Sequence of chain 18.K:
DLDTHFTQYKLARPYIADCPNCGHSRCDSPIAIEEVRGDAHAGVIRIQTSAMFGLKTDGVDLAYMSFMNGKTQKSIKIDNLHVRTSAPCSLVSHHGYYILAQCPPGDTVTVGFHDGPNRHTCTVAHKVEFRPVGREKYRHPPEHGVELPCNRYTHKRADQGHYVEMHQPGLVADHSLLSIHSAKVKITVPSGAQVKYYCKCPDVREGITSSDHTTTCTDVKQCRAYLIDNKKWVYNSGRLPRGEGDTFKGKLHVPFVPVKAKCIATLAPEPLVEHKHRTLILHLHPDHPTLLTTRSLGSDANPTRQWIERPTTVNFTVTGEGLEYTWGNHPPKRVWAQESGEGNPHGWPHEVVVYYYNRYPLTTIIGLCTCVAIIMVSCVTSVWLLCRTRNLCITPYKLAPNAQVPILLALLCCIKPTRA

The protein below binds the small molecule below.
Small molecule (SMILES): CC(=O)N[C@@H]1[C@@H](O)[C@H](O)[C@@H](CO)O[C@H]1O

Binding-site contacts:
Ligand atom C1 contacts residue ASN315 of chain 18.K at 1.4 Å.
Ligand atom O5 contacts residue ASN315 of chain 18.K at 2.4 Å (h-bond).
Ligand atom C6 contacts residue THR313 of chain 18.K at 4.5 Å.
Ligand atom C3 contacts residue ASN315 of chain 18.K at 3.8 Å.
Ligand atom C1 contacts residue VAL314 of chain 18.K at 4.4 Å (hydrophobic).
Ligand atom O5 contacts residue THR313 of chain 18.K at 4.3 Å.
Ligand atom C2 contacts residue ASN315 of chain 18.K at 2.5 Å.
Ligand atom O5 contacts residue VAL314 of chain 18.K at 3.8 Å.
Ligand atom O7 contacts residue ASN315 of chain 18.K at 4.2 Å.
Ligand atom C5 contacts residue ASN315 of chain 18.K at 3.7 Å.
Ligand atom C8 contacts residue ILE281 of chain 18.K at 4.5 Å (hydrophobic).
Ligand atom C6 contacts residue ASN315 of chain 18.K at 4.5 Å.
Ligand atom C7 contacts residue ASN315 of chain 18.K at 3.3 Å.
Ligand atom C4 contacts residue ASN315 of chain 18.K at 4.3 Å.
Ligand atom N2 contacts residue ASN315 of chain 18.K at 2.8 Å (h-bond).
Ligand atom C8 contacts residue ASN315 of chain 18.K at 3.5 Å.